Sequence of chain 1.A:
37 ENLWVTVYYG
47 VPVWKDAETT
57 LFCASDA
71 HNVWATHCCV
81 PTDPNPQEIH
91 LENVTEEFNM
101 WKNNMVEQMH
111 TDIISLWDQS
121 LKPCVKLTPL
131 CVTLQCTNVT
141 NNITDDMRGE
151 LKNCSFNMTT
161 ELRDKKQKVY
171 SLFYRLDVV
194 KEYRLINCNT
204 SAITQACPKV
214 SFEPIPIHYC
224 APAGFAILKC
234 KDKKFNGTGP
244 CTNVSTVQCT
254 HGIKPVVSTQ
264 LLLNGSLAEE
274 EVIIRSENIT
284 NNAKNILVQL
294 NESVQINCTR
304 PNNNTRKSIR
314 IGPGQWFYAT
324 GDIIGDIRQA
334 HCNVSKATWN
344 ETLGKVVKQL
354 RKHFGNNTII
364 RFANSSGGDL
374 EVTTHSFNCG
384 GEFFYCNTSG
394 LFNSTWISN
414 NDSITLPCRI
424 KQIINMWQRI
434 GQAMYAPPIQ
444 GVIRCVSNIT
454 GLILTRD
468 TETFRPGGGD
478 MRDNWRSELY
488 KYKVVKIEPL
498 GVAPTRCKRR

The small molecule below binds the protein below.
Small molecule (SMILES): CC(=O)N[C@@H]1[C@@H](O)[C@H](O)[C@@H](CO)O[C@H]1O

Sequence of chain 1.F:
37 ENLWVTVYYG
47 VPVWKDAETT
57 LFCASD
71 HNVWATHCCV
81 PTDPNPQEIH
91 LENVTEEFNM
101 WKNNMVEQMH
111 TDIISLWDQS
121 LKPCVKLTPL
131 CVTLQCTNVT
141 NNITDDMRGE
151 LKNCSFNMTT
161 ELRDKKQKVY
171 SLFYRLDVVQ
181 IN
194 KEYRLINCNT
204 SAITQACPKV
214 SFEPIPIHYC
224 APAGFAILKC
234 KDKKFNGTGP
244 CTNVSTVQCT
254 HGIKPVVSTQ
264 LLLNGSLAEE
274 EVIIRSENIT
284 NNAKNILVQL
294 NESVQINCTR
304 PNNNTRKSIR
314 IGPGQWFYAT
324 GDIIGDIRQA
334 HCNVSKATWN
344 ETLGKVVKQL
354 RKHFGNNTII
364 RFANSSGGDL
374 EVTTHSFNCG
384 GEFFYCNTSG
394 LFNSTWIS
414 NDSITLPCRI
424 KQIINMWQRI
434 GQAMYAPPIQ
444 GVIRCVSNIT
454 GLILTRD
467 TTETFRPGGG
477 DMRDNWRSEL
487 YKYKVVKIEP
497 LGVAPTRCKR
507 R

Binding-site contacts:
Ligand atom C8 contacts residue ARG313 of chain 1.A at 3.5 Å.
Ligand atom C3 contacts residue ASN202 of chain 1.F at 3.9 Å.
Ligand atom C1 contacts residue ASN202 of chain 1.F at 1.5 Å.
Ligand atom C1 contacts residue THR203 of chain 1.F at 4.5 Å.
Ligand atom N2 contacts residue THR203 of chain 1.F at 3.7 Å.
Ligand atom C7 contacts residue ARG313 of chain 1.A at 3.8 Å.
Ligand atom O7 contacts residue ASN202 of chain 1.F at 3.8 Å.
Ligand atom C4 contacts residue ASN202 of chain 1.F at 4.4 Å.
Ligand atom C7 contacts residue THR203 of chain 1.F at 4.3 Å.
Ligand atom C5 contacts residue ASN202 of chain 1.F at 3.9 Å.
Ligand atom C8 contacts residue ASN202 of chain 1.F at 3.8 Å.
Ligand atom O5 contacts residue ASN202 of chain 1.F at 2.5 Å (h-bond).
Ligand atom O7 contacts residue ARG313 of chain 1.A at 3.5 Å (salt-bridge).
Ligand atom N2 contacts residue ASN202 of chain 1.F at 2.9 Å (h-bond).
Ligand atom C8 contacts residue THR203 of chain 1.F at 4.0 Å.
Ligand atom C2 contacts residue ASN202 of chain 1.F at 2.5 Å.
Ligand atom C7 contacts residue ASN202 of chain 1.F at 3.5 Å.